Sequence of chain 4.B:
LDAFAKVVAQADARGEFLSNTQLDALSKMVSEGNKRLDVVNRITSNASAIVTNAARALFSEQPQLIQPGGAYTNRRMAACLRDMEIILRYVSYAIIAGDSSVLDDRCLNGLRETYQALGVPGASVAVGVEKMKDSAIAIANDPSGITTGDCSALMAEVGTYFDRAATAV

The protein below binds the small molecule below.
Small molecule (SMILES): C=CC1=C(C)/C(=C/c2[nH]c(/C=C3\N=C(/C=C4\NC(=O)C(C)=C4C=C)C(C)=C3CCC(=O)O)c(CCC(=O)O)c2C)NC1=O

Sequence of chain 1.A:
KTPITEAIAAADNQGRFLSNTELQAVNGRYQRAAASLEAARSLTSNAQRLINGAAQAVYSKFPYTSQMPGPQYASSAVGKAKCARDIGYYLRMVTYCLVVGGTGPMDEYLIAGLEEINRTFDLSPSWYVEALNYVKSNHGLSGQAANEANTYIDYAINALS

Binding-site contacts:
Ligand atom OC contacts residue THR66 of chain 1.A at 3.4 Å.
Ligand atom CAC contacts residue CYS84 of chain 1.A at 2.3 Å (hydrophobic).
Ligand atom CMA contacts residue ILE118 of chain 1.A at 3.5 Å (hydrophobic).
Ligand atom O2D contacts residue ARG57 of chain 4.B at 2.9 Å (salt-bridge).
Ligand atom C1C contacts residue TRP128 of chain 1.A at 3.2 Å (hydrophobic).
Ligand atom CBB contacts residue TYR110 of chain 1.A at 3.4 Å (hydrophobic).
Ligand atom O2A contacts residue ILE67 of chain 4.B at 3.5 Å.
Ligand atom CAA contacts residue PHE122 of chain 1.A at 3.5 Å (hydrophobic).
Ligand atom CBC contacts residue CYS84 of chain 1.A at 2.9 Å (hydrophobic).
Ligand atom CHD contacts residue TYR129 of chain 1.A at 3.2 Å (hydrophobic).
Ligand atom NA contacts residue ASP87 of chain 1.A at 2.8 Å (salt-bridge).
Ligand atom CMD contacts residue PRO72 of chain 1.A at 3.4 Å (hydrophobic).
Ligand atom CMA contacts residue ASN76 of chain 4.B at 3.4 Å.
Ligand atom CAB contacts residue TYR110 of chain 1.A at 3.3 Å (hydrophobic).
Ligand atom C3C contacts residue CYS84 of chain 1.A at 2.9 Å (hydrophobic).
Ligand atom ND contacts residue ASP87 of chain 1.A at 2.9 Å (salt-bridge).
Ligand atom C3B contacts residue TYR90 of chain 1.A at 3.3 Å (hydrophobic).
Ligand atom C2B contacts residue ASN76 of chain 4.B at 3.5 Å.
Ligand atom CBD contacts residue PRO72 of chain 1.A at 3.2 Å (hydrophobic).
Ligand atom C4C contacts residue CYS84 of chain 1.A at 3.3 Å (hydrophobic).
Ligand atom OC contacts residue GLN73 of chain 1.A at 3.5 Å (h-bond).
Ligand atom NA contacts residue ARG86 of chain 1.A at 3.0 Å (salt-bridge).
Ligand atom C1A contacts residue ARG86 of chain 1.A at 3.2 Å.
Ligand atom OC contacts residue ALA75 of chain 1.A at 2.9 Å (h-bond).
Ligand atom CAD contacts residue PRO72 of chain 1.A at 3.1 Å (hydrophobic).
Ligand atom CMC contacts residue VAL59 of chain 1.A at 3.4 Å (hydrophobic).
Ligand atom OC contacts residue TYR74 of chain 1.A at 3.2 Å.
Ligand atom C4B contacts residue ASN76 of chain 4.B at 3.2 Å.
Ligand atom O1A contacts residue LYS83 of chain 1.A at 2.7 Å (salt-bridge).
Ligand atom NB contacts residue ASN76 of chain 4.B at 3.5 Å (h-bond).
Ligand atom C1C contacts residue GLN73 of chain 1.A at 3.5 Å.
Ligand atom OB contacts residue THR75 of chain 4.B at 2.9 Å (h-bond).
Ligand atom CMD contacts residue GLN73 of chain 1.A at 3.4 Å.
Ligand atom C4A contacts residue ARG86 of chain 1.A at 3.5 Å.
Ligand atom C2C contacts residue CYS84 of chain 1.A at 3.2 Å (hydrophobic).
Ligand atom O2D contacts residue PRO72 of chain 1.A at 3.4 Å.
Ligand atom CMD contacts residue TYR74 of chain 1.A at 3.4 Å (hydrophobic).
Ligand atom O2A contacts residue ARG86 of chain 1.A at 2.8 Å (salt-bridge).
Ligand atom CGD contacts residue PRO72 of chain 1.A at 3.4 Å (hydrophobic).
Ligand atom NC contacts residue GLN73 of chain 1.A at 3.0 Å (h-bond).